Sequence of chain 1.F:
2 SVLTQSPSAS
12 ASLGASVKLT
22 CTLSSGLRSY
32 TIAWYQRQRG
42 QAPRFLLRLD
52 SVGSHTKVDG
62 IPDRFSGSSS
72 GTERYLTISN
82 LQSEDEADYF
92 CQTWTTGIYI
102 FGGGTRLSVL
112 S

This small molecule binds to this protein.
Small molecule (SMILES): CC(=O)N[C@H]1[C@H](O[C@H]2[C@H](O)[C@@H](NC(C)=O)CO[C@@H]2CO)O[C@H](CO)[C@@H](O[C@@H]2O[C@H](CO)[C@@H](O)[C@H](O)[C@@H]2O)[C@@H]1O

Sequence of chain 1.B:
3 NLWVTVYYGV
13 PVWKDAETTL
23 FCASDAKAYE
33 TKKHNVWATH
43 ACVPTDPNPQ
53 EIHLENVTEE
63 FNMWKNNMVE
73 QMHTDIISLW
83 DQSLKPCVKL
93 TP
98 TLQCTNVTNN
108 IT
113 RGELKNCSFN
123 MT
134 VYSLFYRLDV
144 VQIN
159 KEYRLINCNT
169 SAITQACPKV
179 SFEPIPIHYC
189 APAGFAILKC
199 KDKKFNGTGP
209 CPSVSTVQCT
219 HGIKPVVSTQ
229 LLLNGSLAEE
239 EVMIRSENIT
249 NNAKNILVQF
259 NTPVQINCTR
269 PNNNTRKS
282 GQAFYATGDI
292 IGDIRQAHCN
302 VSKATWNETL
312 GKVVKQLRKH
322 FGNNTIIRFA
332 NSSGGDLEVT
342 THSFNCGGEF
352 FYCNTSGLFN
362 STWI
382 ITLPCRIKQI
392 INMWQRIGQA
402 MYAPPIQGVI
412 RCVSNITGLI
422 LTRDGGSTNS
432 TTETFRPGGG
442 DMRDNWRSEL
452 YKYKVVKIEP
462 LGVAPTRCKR

Binding-site contacts:
Ligand atom N2 contacts residue ASN246 of chain 1.B at 3.1 Å (h-bond).
Ligand atom C5 contacts residue ASN246 of chain 1.B at 3.5 Å.
Ligand atom C6 contacts residue ASN246 of chain 1.B at 4.5 Å.
Ligand atom C1 contacts residue ASN246 of chain 1.B at 1.4 Å.
Ligand atom C3 contacts residue ASN246 of chain 1.B at 3.9 Å.
Ligand atom C7 contacts residue ASN246 of chain 1.B at 4.3 Å.
Ligand atom O5 contacts residue ASN246 of chain 1.B at 2.2 Å (h-bond).
Ligand atom C4 contacts residue ASN246 of chain 1.B at 4.2 Å.
Ligand atom C6 contacts residue THR248 of chain 1.B at 4.4 Å.
Ligand atom C8 contacts residue GLU245 of chain 1.B at 3.9 Å.
Ligand atom C7 contacts residue GLU245 of chain 1.B at 4.4 Å.
Ligand atom C8 contacts residue ASP60 of chain 1.F at 3.6 Å.
Ligand atom C7 contacts residue ASP60 of chain 1.F at 4.4 Å.
Ligand atom O5 contacts residue ASN249 of chain 1.B at 4.1 Å.
Ligand atom C2 contacts residue ASN246 of chain 1.B at 2.6 Å.